Sequence of chain 1.A:
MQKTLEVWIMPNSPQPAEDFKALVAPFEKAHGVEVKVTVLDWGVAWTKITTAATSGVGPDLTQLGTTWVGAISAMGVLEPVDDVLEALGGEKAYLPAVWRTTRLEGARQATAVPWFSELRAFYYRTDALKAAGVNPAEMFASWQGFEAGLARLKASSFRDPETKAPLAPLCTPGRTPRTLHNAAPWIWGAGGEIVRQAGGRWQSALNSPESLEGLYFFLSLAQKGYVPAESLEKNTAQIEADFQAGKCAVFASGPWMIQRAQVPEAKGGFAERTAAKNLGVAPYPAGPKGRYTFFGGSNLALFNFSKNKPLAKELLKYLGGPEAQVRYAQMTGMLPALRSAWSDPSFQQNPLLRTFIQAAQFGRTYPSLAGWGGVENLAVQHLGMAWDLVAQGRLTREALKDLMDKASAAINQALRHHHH

Binding-site contacts:
Ligand atom C3 contacts residue GLY297 of chain 1.A at 3.1 Å.
Ligand atom O6 contacts residue TRP42 of chain 1.A at 4.0 Å.
Ligand atom O3 contacts residue GLU118 of chain 1.A at 2.8 Å (salt-bridge).
Ligand atom C6 contacts residue THR67 of chain 1.A at 4.0 Å.
Ligand atom C1 contacts residue GLU118 of chain 1.A at 4.0 Å.
Ligand atom C2 contacts residue GLU118 of chain 1.A at 3.6 Å.
Ligand atom C4 contacts residue ARG178 of chain 1.A at 4.2 Å.
Ligand atom C5 contacts residue TRP42 of chain 1.A at 3.6 Å (hydrophobic).
Ligand atom O4 contacts residue THR67 of chain 1.A at 2.7 Å (h-bond).
Ligand atom O3 contacts residue GLY297 of chain 1.A at 3.1 Å (h-bond).
Ligand atom O4 contacts residue GLY65 of chain 1.A at 3.2 Å.
Ligand atom O3 contacts residue GLY296 of chain 1.A at 3.3 Å.
Ligand atom O4 contacts residue ARG178 of chain 1.A at 3.8 Å.
Ligand atom O1 contacts residue ARG178 of chain 1.A at 3.7 Å.
Ligand atom C2 contacts residue TRP42 of chain 1.A at 4.0 Å (hydrophobic).
Ligand atom O6 contacts residue THR67 of chain 1.A at 4.0 Å.
Ligand atom C4 contacts residue THR67 of chain 1.A at 3.5 Å.
Ligand atom C1 contacts residue TRP42 of chain 1.A at 4.0 Å (hydrophobic).
Ligand atom O4 contacts residue GLY297 of chain 1.A at 4.2 Å.
Ligand atom O2 contacts residue GLY297 of chain 1.A at 2.8 Å (h-bond).
Ligand atom C4 contacts residue TRP42 of chain 1.A at 4.2 Å (hydrophobic).
Ligand atom C6 contacts residue TRP68 of chain 1.A at 3.5 Å (hydrophobic).
Ligand atom C3 contacts residue GLU118 of chain 1.A at 3.7 Å.
Ligand atom C5 contacts residue GLY65 of chain 1.A at 4.2 Å.
Ligand atom C1 contacts residue ARG178 of chain 1.A at 4.1 Å.
Ligand atom C4 contacts residue GLY65 of chain 1.A at 4.0 Å.
Ligand atom O3 contacts residue THR66 of chain 1.A at 2.9 Å (h-bond).
Ligand atom O2 contacts residue GLU118 of chain 1.A at 2.9 Å (salt-bridge).
Ligand atom C3 contacts residue ARG178 of chain 1.A at 3.7 Å.
Ligand atom C6 contacts residue TRP42 of chain 1.A at 3.9 Å (hydrophobic).
Ligand atom O3 contacts residue MET334 of chain 1.A at 4.1 Å.
Ligand atom C2 contacts residue GLY297 of chain 1.A at 3.9 Å.
Ligand atom O3 contacts residue THR67 of chain 1.A at 4.1 Å.
Ligand atom O5 contacts residue TRP42 of chain 1.A at 3.4 Å.
Ligand atom C5 contacts residue ARG178 of chain 1.A at 4.3 Å.
Ligand atom O6 contacts residue TRP68 of chain 1.A at 4.0 Å.
Ligand atom C3 contacts residue THR66 of chain 1.A at 4.0 Å.
Ligand atom C3 contacts residue GLY65 of chain 1.A at 4.1 Å.
Ligand atom O2 contacts residue GLY296 of chain 1.A at 3.9 Å.
Ligand atom O4 contacts residue THR66 of chain 1.A at 3.3 Å (h-bond).

This protein binds this small molecule.
Small molecule (SMILES): OC[C@H]1O[C@@H](O[C@@H]2[C@@H](O)[C@H](O)[C@@H](CO)O[C@H]2O)[C@H](O)[C@@H](O)[C@@H]1O